Binding-site contacts:
Ligand atom O13 contacts residue ARG118 of chain 2.A at 3.3 Å.
Ligand atom C11 contacts residue ARG118 of chain 2.A at 3.7 Å.
Ligand atom O12 contacts residue SER119 of chain 2.A at 3.6 Å.
Ligand atom C7 contacts residue FE1 of chain 2.E at 2.8 Å.
Ligand atom O12 contacts residue ALA120 of chain 2.A at 2.9 Å (h-bond).
Ligand atom C10 contacts residue FE1 of chain 2.E at 3.2 Å.
Ligand atom O12 contacts residue TYR188 of chain 2.A at 2.8 Å (h-bond).
Ligand atom O9 contacts residue TYR188 of chain 2.A at 3.7 Å.
Ligand atom CA contacts residue FE1 of chain 2.E at 3.5 Å.
Ligand atom OXT contacts residue SER119 of chain 2.A at 2.9 Å (h-bond).
Ligand atom C11 contacts residue GLY121 of chain 2.A at 3.9 Å.
Ligand atom O contacts residue FE1 of chain 2.E at 2.0 Å.
Ligand atom CA contacts residue ARG118 of chain 2.A at 3.9 Å.
Ligand atom C11 contacts residue THR114 of chain 2.A at 3.8 Å.
Ligand atom C7 contacts residue TYR188 of chain 2.A at 3.0 Å (hydrophobic).
Ligand atom C contacts residue FE1 of chain 2.E at 3.0 Å.
Ligand atom OXT contacts residue ARG118 of chain 2.A at 3.5 Å.
Ligand atom C11 contacts residue SER119 of chain 2.A at 3.9 Å.
Ligand atom O13 contacts residue THR114 of chain 2.A at 2.7 Å (h-bond).
Ligand atom C6 contacts residue FE1 of chain 2.E at 3.2 Å.
Ligand atom O8 contacts residue TYR89 of chain 2.A at 3.2 Å (h-bond).
Ligand atom O13 contacts residue ALA120 of chain 2.A at 3.5 Å (h-bond).
Ligand atom O contacts residue TYR89 of chain 2.A at 2.9 Å (h-bond).
Ligand atom N contacts residue FE1 of chain 2.E at 2.8 Å.
Ligand atom C11 contacts residue FE1 of chain 2.E at 3.1 Å.
Ligand atom C11 contacts residue ALA120 of chain 2.A at 3.5 Å (hydrophobic).
Ligand atom O9 contacts residue FE1 of chain 2.E at 3.8 Å.
Ligand atom O8 contacts residue TYR188 of chain 2.A at 2.4 Å (h-bond).
Ligand atom O12 contacts residue TYR89 of chain 2.A at 3.1 Å (h-bond).
Ligand atom O12 contacts residue FE1 of chain 2.E at 2.2 Å.
Ligand atom O8 contacts residue FE1 of chain 2.E at 1.7 Å.
Ligand atom O contacts residue TYR188 of chain 2.A at 3.7 Å.
Ligand atom O contacts residue SER119 of chain 2.A at 3.5 Å.
Ligand atom C11 contacts residue TYR188 of chain 2.A at 3.3 Å (hydrophobic).
Ligand atom N contacts residue TYR188 of chain 2.A at 3.3 Å (h-bond).
Ligand atom O13 contacts residue GLY121 of chain 2.A at 3.0 Å (h-bond).
Ligand atom C contacts residue SER119 of chain 2.A at 3.5 Å.
Ligand atom C6 contacts residue TYR188 of chain 2.A at 3.4 Å (hydrophobic).
Ligand atom C10 contacts residue TYR188 of chain 2.A at 3.2 Å (hydrophobic).
Ligand atom O13 contacts residue TYR188 of chain 2.A at 3.9 Å.

This small molecule binds to this protein.
Small molecule (SMILES): O=C(O)CN(CC(=O)O)CC(=O)O

Sequence of chain 2.A:
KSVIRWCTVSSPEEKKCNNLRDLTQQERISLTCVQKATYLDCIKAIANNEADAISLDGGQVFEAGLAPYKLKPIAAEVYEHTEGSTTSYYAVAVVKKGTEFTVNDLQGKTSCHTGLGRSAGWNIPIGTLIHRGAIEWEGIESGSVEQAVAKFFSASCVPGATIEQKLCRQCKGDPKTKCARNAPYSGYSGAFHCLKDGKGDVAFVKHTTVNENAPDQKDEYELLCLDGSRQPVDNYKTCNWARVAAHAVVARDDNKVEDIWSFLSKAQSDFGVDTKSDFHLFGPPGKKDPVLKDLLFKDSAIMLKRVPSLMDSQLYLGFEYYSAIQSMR